Sequence of chain 1.YA:
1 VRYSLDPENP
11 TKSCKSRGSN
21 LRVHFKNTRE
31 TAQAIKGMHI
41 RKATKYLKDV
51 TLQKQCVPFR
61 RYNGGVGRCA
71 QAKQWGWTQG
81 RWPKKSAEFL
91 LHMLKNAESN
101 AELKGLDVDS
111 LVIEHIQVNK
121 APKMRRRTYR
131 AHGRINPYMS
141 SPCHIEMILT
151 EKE

Sequence of chain 1.EC:
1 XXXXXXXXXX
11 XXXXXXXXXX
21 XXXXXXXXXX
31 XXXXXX

Binding-site contacts:
Ligand atom N4 contacts residue UNK28 of chain 1.EC at 4.2 Å.
Ligand atom O1 contacts residue HIS132 of chain 1.YA at 4.3 Å.
Ligand atom C13 contacts residue HIS132 of chain 1.YA at 4.2 Å.
Ligand atom N6 contacts residue UNK28 of chain 1.EC at 3.6 Å.
Ligand atom N5 contacts residue UNK28 of chain 1.EC at 3.8 Å.
Ligand atom N4 contacts residue UNK29 of chain 1.EC at 4.4 Å.
Ligand atom C2 contacts residue UNK29 of chain 1.EC at 3.8 Å.
Ligand atom C10 contacts residue UNK29 of chain 1.EC at 4.2 Å.
Ligand atom C10 contacts residue UNK30 of chain 1.EC at 4.5 Å.
Ligand atom C22 contacts residue UNK28 of chain 1.EC at 4.3 Å.
Ligand atom N5 contacts residue UNK29 of chain 1.EC at 4.1 Å.
Ligand atom C18 contacts residue UNK28 of chain 1.EC at 3.9 Å.
Ligand atom C11 contacts residue UNK29 of chain 1.EC at 3.2 Å.
Ligand atom CL contacts residue UNK29 of chain 1.EC at 3.8 Å.

The protein below binds the small molecule below.
Small molecule (SMILES): O=C(c1ccc(-n2nnc3cccnc32)cc1)N(c1ncccc1Cl)[C@@H]1CCCNC1